Sequence of chain 8.A:
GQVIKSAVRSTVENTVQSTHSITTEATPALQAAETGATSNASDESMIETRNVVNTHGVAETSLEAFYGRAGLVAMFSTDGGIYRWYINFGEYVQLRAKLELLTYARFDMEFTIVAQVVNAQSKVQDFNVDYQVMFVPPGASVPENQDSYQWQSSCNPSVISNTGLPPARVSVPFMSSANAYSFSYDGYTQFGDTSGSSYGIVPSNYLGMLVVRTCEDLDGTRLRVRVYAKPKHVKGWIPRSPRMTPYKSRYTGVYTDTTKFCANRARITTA

Binding-site contacts:
Ligand atom N contacts residue TYR152 of chain 7.A at 3.5 Å.
Ligand atom CB contacts residue MET78 of chain 8.A at 3.9 Å (hydrophobic).
Ligand atom N contacts residue GLN155 of chain 7.A at 4.3 Å.
Ligand atom CB contacts residue GLU239 of chain 8.C at 4.0 Å.
Ligand atom CA contacts residue SER151 of chain 7.A at 4.0 Å.
Ligand atom CB contacts residue ASP150 of chain 7.A at 3.6 Å.
Ligand atom SG contacts residue GLY1 of chain 8.E at 4.2 Å.
Ligand atom C contacts residue TYR95 of chain 8.A at 4.5 Å (hydrophobic).
Ligand atom O contacts residue TYR152 of chain 7.A at 3.6 Å.
Ligand atom SG contacts residue ALA241 of chain 8.C at 3.5 Å (h-bond).
Ligand atom C contacts residue GLY1 of chain 8.E at 1.3 Å.
Ligand atom CA contacts residue GLY1 of chain 8.E at 2.4 Å.
Ligand atom O contacts residue GLN155 of chain 7.A at 3.0 Å (h-bond).
Ligand atom N contacts residue ASP150 of chain 7.A at 4.4 Å.
Ligand atom C contacts residue TYR152 of chain 7.A at 3.6 Å (hydrophobic).
Ligand atom C contacts residue GLN155 of chain 7.A at 4.2 Å.
Ligand atom O contacts residue LEU75 of chain 8.A at 4.4 Å.
Ligand atom N contacts residue GLU239 of chain 8.C at 3.0 Å (salt-bridge).
Ligand atom SG contacts residue GLY240 of chain 8.C at 4.0 Å.
Ligand atom N contacts residue GLY1 of chain 8.E at 3.7 Å.
Ligand atom SG contacts residue TYR95 of chain 8.A at 3.8 Å.
Ligand atom CB contacts residue GLY1 of chain 8.E at 3.1 Å.
Ligand atom C contacts residue ASP150 of chain 7.A at 3.8 Å.
Ligand atom SG contacts residue GLU239 of chain 8.C at 4.3 Å.
Ligand atom C contacts residue SER151 of chain 7.A at 3.9 Å.
Ligand atom O contacts residue GLY1 of chain 8.E at 2.2 Å (h-bond).
Ligand atom N contacts residue GLN238 of chain 8.C at 3.8 Å.
Ligand atom O contacts residue TYR95 of chain 8.A at 3.6 Å.
Ligand atom CA contacts residue TYR152 of chain 7.A at 3.8 Å (hydrophobic).
Ligand atom C contacts residue MET78 of chain 8.A at 4.2 Å (hydrophobic).
Ligand atom CA contacts residue GLU239 of chain 8.C at 3.9 Å.
Ligand atom CA contacts residue ASP150 of chain 7.A at 3.3 Å.
Ligand atom SG contacts residue MET78 of chain 8.A at 3.8 Å.

The protein below binds the small molecule below.
Small molecule (SMILES): N[C@@H](CS)C(=O)O

Sequence of chain 7.A:
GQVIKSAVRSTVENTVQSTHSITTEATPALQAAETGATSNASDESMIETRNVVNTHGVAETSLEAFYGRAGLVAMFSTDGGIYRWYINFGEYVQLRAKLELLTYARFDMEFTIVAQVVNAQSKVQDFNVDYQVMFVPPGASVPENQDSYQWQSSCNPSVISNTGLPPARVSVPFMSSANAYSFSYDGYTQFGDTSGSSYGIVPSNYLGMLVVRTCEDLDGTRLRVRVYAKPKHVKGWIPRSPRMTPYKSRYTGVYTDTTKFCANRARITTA

Sequence of chain 8.C:
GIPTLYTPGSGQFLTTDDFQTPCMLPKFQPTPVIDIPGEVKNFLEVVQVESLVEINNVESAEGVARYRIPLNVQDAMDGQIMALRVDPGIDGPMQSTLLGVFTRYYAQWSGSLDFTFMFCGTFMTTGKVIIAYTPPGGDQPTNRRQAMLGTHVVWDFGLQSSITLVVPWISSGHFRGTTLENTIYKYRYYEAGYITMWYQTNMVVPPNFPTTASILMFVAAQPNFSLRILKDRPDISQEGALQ